Binding-site contacts:
Ligand atom N2 contacts residue ASN405 of chain 3.C at 2.9 Å (h-bond).
Ligand atom C2 contacts residue SER214 of chain 3.C at 4.4 Å.
Ligand atom O5 contacts residue SER214 of chain 3.C at 4.2 Å.
Ligand atom O6 contacts residue SER214 of chain 3.C at 3.7 Å.
Ligand atom C7 contacts residue GLU212 of chain 3.C at 3.9 Å.
Ligand atom O6 contacts residue ALA199 of chain 3.C at 4.4 Å.
Ligand atom C3 contacts residue SER214 of chain 3.C at 4.4 Å.
Ligand atom C1 contacts residue ASN405 of chain 3.C at 1.4 Å.
Ligand atom O5 contacts residue ASN405 of chain 3.C at 2.4 Å (h-bond).
Ligand atom C4 contacts residue ASN405 of chain 3.C at 4.2 Å.
Ligand atom C6 contacts residue SER214 of chain 3.C at 4.1 Å.
Ligand atom C8 contacts residue SER404 of chain 3.C at 4.4 Å.
Ligand atom N2 contacts residue HIS403 of chain 3.C at 4.2 Å.
Ligand atom C7 contacts residue HIS403 of chain 3.C at 4.3 Å.
Ligand atom O3 contacts residue SER214 of chain 3.C at 3.8 Å.
Ligand atom C3 contacts residue ASN405 of chain 3.C at 3.8 Å.
Ligand atom C7 contacts residue ASN405 of chain 3.C at 4.0 Å.
Ligand atom N2 contacts residue GLU212 of chain 3.C at 4.1 Å.
Ligand atom O7 contacts residue SER214 of chain 3.C at 3.6 Å.
Ligand atom O7 contacts residue GLU212 of chain 3.C at 4.4 Å.
Ligand atom C5 contacts residue ASN405 of chain 3.C at 3.6 Å.
Ligand atom C8 contacts residue HIS403 of chain 3.C at 3.3 Å.
Ligand atom C2 contacts residue ASN405 of chain 3.C at 2.5 Å.
Ligand atom C8 contacts residue GLU212 of chain 3.C at 3.9 Å.
Ligand atom C1 contacts residue SER214 of chain 3.C at 4.2 Å.
Ligand atom O7 contacts residue SER213 of chain 3.C at 4.1 Å.
Ligand atom C4 contacts residue SER214 of chain 3.C at 3.8 Å.
Ligand atom C5 contacts residue SER214 of chain 3.C at 4.1 Å.

Sequence of chain 3.C:
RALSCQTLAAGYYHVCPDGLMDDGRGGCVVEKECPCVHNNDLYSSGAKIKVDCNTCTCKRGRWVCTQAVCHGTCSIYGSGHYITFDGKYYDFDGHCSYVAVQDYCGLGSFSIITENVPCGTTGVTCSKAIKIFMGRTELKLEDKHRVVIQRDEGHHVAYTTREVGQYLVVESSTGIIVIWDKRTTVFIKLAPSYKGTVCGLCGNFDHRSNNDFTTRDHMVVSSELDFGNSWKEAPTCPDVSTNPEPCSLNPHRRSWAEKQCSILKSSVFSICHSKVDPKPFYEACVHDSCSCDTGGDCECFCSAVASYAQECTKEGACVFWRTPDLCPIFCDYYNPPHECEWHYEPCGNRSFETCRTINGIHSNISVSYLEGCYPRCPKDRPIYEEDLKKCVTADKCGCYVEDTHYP

A protein and the small-molecule ligand that binds it are described below.
Small molecule (SMILES): CC(=O)N[C@H]1[C@H](O[C@H]2[C@H](O)[C@@H](NC(C)=O)CO[C@@H]2CO)O[C@H](CO)[C@@H](O)[C@@H]1O